Binding-site contacts:
Ligand atom N5 contacts residue HIS18 of chain 1.B at 3.8 Å.
Ligand atom C1 contacts residue THR15 of chain 1.B at 4.0 Å.
Ligand atom O6 contacts residue CYS85 of chain 1.B at 3.5 Å (h-bond).
Ligand atom N5 contacts residue HIS240 of chain 1.B at 2.8 Å (h-bond).
Ligand atom C4 contacts residue ALA84 of chain 1.B at 3.9 Å (hydrophobic).
Ligand atom C2 contacts residue TRP132 of chain 1.B at 4.0 Å (hydrophobic).
Ligand atom C4 contacts residue HIS18 of chain 1.B at 4.1 Å.
Ligand atom N5 contacts residue THR15 of chain 1.B at 3.3 Å.
Ligand atom C2 contacts residue LEU153 of chain 1.B at 3.8 Å (hydrophobic).
Ligand atom N5 contacts residue LYS241 of chain 1.B at 3.5 Å (salt-bridge).
Ligand atom C2 contacts residue ILE16 of chain 1.B at 4.1 Å (hydrophobic).
Ligand atom C1 contacts residue LEU162 of chain 1.B at 4.4 Å (hydrophobic).
Ligand atom C2 contacts residue LEU162 of chain 1.B at 4.3 Å (hydrophobic).
Ligand atom C2 contacts residue THR15 of chain 1.B at 4.5 Å.
Ligand atom C3 contacts residue PHE215 of chain 1.B at 3.8 Å (hydrophobic).
Ligand atom C1 contacts residue ALA84 of chain 1.B at 4.2 Å (hydrophobic).
Ligand atom C2 contacts residue HIS18 of chain 1.B at 4.3 Å.
Ligand atom C4 contacts residue LEU162 of chain 1.B at 3.6 Å (hydrophobic).
Ligand atom O6 contacts residue ALA84 of chain 1.B at 3.5 Å.
Ligand atom C3 contacts residue ILE214 of chain 1.B at 3.6 Å (hydrophobic).
Ligand atom O6 contacts residue ILE16 of chain 1.B at 4.1 Å.
Ligand atom C4 contacts residue HIS240 of chain 1.B at 3.5 Å.
Ligand atom C3 contacts residue TRP132 of chain 1.B at 3.6 Å (hydrophobic).
Ligand atom C4 contacts residue THR15 of chain 1.B at 3.5 Å.
Ligand atom N5 contacts residue ALA84 of chain 1.B at 3.9 Å.
Ligand atom N5 contacts residue LEU162 of chain 1.B at 3.3 Å.
Ligand atom O6 contacts residue THR15 of chain 1.B at 2.8 Å (h-bond).

This small molecule binds to this protein.
Small molecule (SMILES): CC(C)(O)C#N

Sequence of chain 1.B:
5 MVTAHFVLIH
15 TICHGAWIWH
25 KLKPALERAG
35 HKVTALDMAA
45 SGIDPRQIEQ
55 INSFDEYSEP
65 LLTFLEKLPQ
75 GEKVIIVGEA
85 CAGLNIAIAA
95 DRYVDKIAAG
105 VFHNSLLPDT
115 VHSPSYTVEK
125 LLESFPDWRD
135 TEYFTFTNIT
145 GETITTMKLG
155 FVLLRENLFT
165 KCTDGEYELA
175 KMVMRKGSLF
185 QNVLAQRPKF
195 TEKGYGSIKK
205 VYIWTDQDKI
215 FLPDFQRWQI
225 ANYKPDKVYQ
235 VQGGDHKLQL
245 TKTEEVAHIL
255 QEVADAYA